Binding-site contacts:
Ligand atom C5 contacts residue THR236 of chain 1.A at 3.8 Å.
Ligand atom C8 contacts residue ASN234 of chain 1.A at 3.9 Å.
Ligand atom O5 contacts residue THR108 of chain 1.A at 4.2 Å.
Ligand atom C3 contacts residue ASN234 of chain 1.A at 3.8 Å.
Ligand atom C5 contacts residue ASN234 of chain 1.A at 3.7 Å.
Ligand atom C1 contacts residue THR236 of chain 1.A at 3.6 Å.
Ligand atom C1 contacts residue ASN234 of chain 1.A at 1.4 Å.
Ligand atom C2 contacts residue ASN234 of chain 1.A at 2.5 Å.
Ligand atom C4 contacts residue ASN234 of chain 1.A at 4.2 Å.
Ligand atom O5 contacts residue THR236 of chain 1.A at 3.8 Å.
Ligand atom O7 contacts residue ASN234 of chain 1.A at 3.2 Å (h-bond).
Ligand atom N2 contacts residue ASN234 of chain 1.A at 2.9 Å (h-bond).
Ligand atom O6 contacts residue THR108 of chain 1.A at 4.3 Å.
Ligand atom O5 contacts residue ASN234 of chain 1.A at 2.4 Å (h-bond).
Ligand atom C7 contacts residue ASN234 of chain 1.A at 3.2 Å.
Ligand atom O6 contacts residue THR236 of chain 1.A at 3.5 Å (h-bond).
Ligand atom O6 contacts residue ARG237 of chain 1.A at 2.7 Å (salt-bridge).
Ligand atom C6 contacts residue ARG237 of chain 1.A at 4.1 Å.

This protein binds this small molecule.
Small molecule (SMILES): CC(=O)N[C@H]1[C@H](O[C@H]2[C@H](O)[C@@H](NC(C)=O)CO[C@@H]2CO)O[C@H](CO)[C@@H](O)[C@@H]1O

Sequence of chain 1.A:
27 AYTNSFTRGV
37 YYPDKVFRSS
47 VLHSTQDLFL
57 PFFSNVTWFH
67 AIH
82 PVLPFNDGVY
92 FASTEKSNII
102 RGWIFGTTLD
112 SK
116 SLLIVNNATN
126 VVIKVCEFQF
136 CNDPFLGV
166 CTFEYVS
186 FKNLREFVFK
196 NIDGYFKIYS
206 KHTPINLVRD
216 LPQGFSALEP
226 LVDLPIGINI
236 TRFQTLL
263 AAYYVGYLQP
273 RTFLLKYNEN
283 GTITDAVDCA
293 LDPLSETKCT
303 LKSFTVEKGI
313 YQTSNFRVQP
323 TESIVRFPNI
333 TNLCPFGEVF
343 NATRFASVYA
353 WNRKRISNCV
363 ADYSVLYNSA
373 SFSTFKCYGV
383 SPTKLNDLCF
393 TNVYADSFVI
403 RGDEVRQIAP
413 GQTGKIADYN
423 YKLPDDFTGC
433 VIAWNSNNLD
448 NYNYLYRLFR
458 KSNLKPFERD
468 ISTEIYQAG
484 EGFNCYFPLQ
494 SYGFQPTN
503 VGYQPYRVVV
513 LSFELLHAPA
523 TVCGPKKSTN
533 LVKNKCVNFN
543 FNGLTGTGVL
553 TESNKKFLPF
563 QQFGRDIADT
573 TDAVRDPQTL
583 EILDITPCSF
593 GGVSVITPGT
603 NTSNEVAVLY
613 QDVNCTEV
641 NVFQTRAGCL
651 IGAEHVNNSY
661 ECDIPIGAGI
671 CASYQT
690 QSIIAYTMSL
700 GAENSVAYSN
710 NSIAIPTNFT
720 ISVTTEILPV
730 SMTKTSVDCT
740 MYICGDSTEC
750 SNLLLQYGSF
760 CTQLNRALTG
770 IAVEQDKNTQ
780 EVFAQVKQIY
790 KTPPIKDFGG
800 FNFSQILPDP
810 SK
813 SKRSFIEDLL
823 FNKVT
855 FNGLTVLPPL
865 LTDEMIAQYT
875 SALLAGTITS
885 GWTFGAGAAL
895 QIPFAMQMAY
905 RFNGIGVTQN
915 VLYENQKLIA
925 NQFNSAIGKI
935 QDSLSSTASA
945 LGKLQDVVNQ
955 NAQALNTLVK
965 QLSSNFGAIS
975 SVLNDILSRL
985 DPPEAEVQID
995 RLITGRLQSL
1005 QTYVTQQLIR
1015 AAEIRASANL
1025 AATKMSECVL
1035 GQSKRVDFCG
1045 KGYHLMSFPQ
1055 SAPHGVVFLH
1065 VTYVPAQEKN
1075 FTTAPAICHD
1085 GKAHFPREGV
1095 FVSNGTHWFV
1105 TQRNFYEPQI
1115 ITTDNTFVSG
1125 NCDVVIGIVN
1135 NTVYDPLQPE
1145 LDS